Binding-site contacts:
Ligand atom C7 contacts residue ASN603 of chain 1.B at 3.6 Å.
Ligand atom C2 contacts residue ASN603 of chain 1.B at 2.5 Å.
Ligand atom C1 contacts residue ASN603 of chain 1.B at 1.4 Å.
Ligand atom N2 contacts residue ASN603 of chain 1.B at 2.9 Å (h-bond).
Ligand atom C3 contacts residue ASN603 of chain 1.B at 3.8 Å.
Ligand atom C5 contacts residue ASN603 of chain 1.B at 3.7 Å.
Ligand atom O7 contacts residue ASN603 of chain 1.B at 4.0 Å.
Ligand atom C4 contacts residue ASN603 of chain 1.B at 4.2 Å.
Ligand atom O5 contacts residue ASN603 of chain 1.B at 2.4 Å (h-bond).
Ligand atom C8 contacts residue ASN603 of chain 1.B at 4.0 Å.

A small-molecule ligand and the protein it binds are described below.
Small molecule (SMILES): CC(=O)N[C@@H]1[C@@H](O)[C@H](O)[C@@H](CO)O[C@H]1O

Sequence of chain 1.B:
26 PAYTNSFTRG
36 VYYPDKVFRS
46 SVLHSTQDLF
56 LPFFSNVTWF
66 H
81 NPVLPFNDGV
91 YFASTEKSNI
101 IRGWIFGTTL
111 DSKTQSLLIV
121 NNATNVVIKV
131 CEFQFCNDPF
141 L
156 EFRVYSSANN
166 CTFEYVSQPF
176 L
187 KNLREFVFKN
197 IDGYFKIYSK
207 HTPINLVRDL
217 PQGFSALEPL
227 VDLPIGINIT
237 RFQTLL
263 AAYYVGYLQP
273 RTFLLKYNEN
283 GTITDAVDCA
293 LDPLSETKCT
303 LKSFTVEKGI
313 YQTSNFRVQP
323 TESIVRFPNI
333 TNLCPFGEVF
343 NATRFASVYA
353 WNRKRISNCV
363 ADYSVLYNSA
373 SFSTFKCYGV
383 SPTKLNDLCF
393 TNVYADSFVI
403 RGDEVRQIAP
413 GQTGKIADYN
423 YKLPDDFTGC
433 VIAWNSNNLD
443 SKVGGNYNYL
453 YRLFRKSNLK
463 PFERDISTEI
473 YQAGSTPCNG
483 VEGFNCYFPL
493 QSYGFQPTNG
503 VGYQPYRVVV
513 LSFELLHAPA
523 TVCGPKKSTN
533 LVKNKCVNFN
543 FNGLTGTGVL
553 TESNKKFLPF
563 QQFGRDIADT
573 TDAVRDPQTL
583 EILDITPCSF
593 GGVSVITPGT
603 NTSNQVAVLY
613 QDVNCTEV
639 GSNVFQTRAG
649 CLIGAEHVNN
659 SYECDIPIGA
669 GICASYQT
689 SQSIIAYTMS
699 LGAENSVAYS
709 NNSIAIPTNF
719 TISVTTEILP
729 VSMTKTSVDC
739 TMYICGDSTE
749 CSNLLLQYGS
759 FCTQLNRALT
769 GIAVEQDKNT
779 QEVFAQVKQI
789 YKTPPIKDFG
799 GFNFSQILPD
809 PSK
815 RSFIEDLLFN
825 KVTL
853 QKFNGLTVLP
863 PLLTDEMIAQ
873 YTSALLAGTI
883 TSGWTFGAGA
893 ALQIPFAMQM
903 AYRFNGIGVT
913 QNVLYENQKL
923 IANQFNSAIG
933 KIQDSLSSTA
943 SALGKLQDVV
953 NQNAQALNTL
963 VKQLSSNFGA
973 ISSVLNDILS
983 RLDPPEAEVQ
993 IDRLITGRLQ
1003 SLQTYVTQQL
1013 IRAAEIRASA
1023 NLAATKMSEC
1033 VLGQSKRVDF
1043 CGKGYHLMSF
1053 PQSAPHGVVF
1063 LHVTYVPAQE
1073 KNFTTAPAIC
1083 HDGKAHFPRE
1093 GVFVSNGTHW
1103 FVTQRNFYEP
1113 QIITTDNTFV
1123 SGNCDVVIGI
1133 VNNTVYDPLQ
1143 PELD